A protein and the small-molecule ligand that binds it are described below.
Small molecule (SMILES): CC(=O)N[C@@H]1[C@@H](O)[C@H](O)[C@@H](CO)O[C@H]1O

Binding-site contacts:
Ligand atom C8 contacts residue PRO7 of chain 4.A at 3.7 Å (hydrophobic).
Ligand atom C2 contacts residue PRO7 of chain 4.A at 3.2 Å (hydrophobic).
Ligand atom O5 contacts residue ASN208 of chain 4.A at 2.5 Å (h-bond).
Ligand atom C8 contacts residue ARG280 of chain 4.A at 3.9 Å.
Ligand atom C7 contacts residue PRO7 of chain 4.A at 3.5 Å (hydrophobic).
Ligand atom C1 contacts residue PRO7 of chain 4.A at 3.0 Å (hydrophobic).
Ligand atom O3 contacts residue PRO7 of chain 4.A at 4.4 Å.
Ligand atom C7 contacts residue ASN208 of chain 4.A at 4.4 Å.
Ligand atom C1 contacts residue TYR6 of chain 4.A at 4.0 Å (hydrophobic).
Ligand atom C3 contacts residue PRO7 of chain 4.A at 3.6 Å (hydrophobic).
Ligand atom C2 contacts residue ASN208 of chain 4.A at 3.1 Å.
Ligand atom O5 contacts residue PRO7 of chain 4.A at 4.4 Å.
Ligand atom C1 contacts residue ASN208 of chain 4.A at 2.5 Å.
Ligand atom O6 contacts residue ASN208 of chain 4.A at 4.3 Å.
Ligand atom O5 contacts residue TYR6 of chain 4.A at 4.2 Å.
Ligand atom C7 contacts residue ARG8 of chain 4.A at 4.4 Å.
Ligand atom C8 contacts residue ARG8 of chain 4.A at 3.7 Å.
Ligand atom N2 contacts residue PRO7 of chain 4.A at 2.5 Å (h-bond).
Ligand atom C5 contacts residue ASN208 of chain 4.A at 3.9 Å.
Ligand atom O6 contacts residue TYR6 of chain 4.A at 3.7 Å.
Ligand atom N2 contacts residue ASN208 of chain 4.A at 3.4 Å (h-bond).
Ligand atom C3 contacts residue ASN208 of chain 4.A at 4.4 Å.
Ligand atom C5 contacts residue TYR6 of chain 4.A at 4.3 Å (hydrophobic).
Ligand atom N2 contacts residue ARG8 of chain 4.A at 4.2 Å.

Sequence of chain 4.A:
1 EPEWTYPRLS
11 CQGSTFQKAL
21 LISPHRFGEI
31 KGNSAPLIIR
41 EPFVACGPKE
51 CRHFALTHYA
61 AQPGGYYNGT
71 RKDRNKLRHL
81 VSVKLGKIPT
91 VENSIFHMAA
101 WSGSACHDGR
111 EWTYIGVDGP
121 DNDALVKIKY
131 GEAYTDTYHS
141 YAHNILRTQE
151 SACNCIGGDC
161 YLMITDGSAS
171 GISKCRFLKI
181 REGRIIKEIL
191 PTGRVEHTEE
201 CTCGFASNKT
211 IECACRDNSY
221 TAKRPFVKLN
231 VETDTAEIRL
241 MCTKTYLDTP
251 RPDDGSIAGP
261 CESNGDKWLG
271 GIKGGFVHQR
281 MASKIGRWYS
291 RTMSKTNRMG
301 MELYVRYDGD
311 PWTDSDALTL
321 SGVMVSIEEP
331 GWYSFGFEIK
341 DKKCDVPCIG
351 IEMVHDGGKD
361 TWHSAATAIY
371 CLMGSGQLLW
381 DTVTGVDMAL